Sequence of chain 5.F:
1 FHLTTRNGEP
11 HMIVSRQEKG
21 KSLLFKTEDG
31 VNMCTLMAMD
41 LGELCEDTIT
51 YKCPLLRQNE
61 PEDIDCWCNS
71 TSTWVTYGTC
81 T

This protein binds this small molecule.
Small molecule (SMILES): OC[C@H]1O[C@@H](O)[C@@H](O)[C@@H](O)[C@@H]1O

Binding-site contacts:
Ligand atom C1 contacts residue NAG1 of chain 5.Z at 1.7 Å.
Ligand atom C3 contacts residue NAG1 of chain 5.Z at 4.1 Å.
Ligand atom C2 contacts residue NAG1 of chain 5.Z at 2.9 Å.
Ligand atom C3 contacts residue BMA1 of chain 5.BA at 2.5 Å.
Ligand atom O2 contacts residue NAG1 of chain 5.Z at 3.4 Å (h-bond).
Ligand atom C2 contacts residue BMA1 of chain 5.BA at 3.2 Å.
Ligand atom C2 contacts residue HIS2 of chain 5.F at 4.5 Å.
Ligand atom O4 contacts residue BMA1 of chain 5.BA at 4.0 Å.
Ligand atom O2 contacts residue BMA1 of chain 5.BA at 3.0 Å (h-bond).
Ligand atom C4 contacts residue BMA1 of chain 5.BA at 3.6 Å.
Ligand atom O5 contacts residue NAG1 of chain 5.Z at 2.5 Å (h-bond).
Ligand atom C5 contacts residue NAG1 of chain 5.Z at 3.8 Å.
Ligand atom O2 contacts residue HIS2 of chain 5.F at 3.4 Å (h-bond).
Ligand atom O3 contacts residue BMA1 of chain 5.BA at 1.1 Å.
Ligand atom O6 contacts residue NAG1 of chain 5.Z at 4.5 Å.